Sequence of chain 2.H:
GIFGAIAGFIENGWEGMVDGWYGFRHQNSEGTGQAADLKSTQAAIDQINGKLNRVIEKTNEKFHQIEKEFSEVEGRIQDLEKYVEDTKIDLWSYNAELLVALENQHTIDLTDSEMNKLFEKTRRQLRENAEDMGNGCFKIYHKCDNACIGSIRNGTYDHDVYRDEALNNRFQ

Binding-site contacts:
Ligand atom C5 contacts residue ASN279 of chain 2.G at 3.6 Å.
Ligand atom O7 contacts residue LYS293 of chain 2.G at 4.4 Å.
Ligand atom C7 contacts residue ASN279 of chain 2.G at 3.1 Å.
Ligand atom O7 contacts residue ASN279 of chain 2.G at 3.0 Å (h-bond).
Ligand atom C7 contacts residue VAL291 of chain 2.G at 4.4 Å (hydrophobic).
Ligand atom O5 contacts residue ASN279 of chain 2.G at 2.4 Å (h-bond).
Ligand atom C6 contacts residue ASN292 of chain 2.G at 3.9 Å.
Ligand atom C6 contacts residue GLU69 of chain 2.H at 4.4 Å.
Ligand atom C2 contacts residue VAL291 of chain 2.G at 3.9 Å (hydrophobic).
Ligand atom C4 contacts residue ASN279 of chain 2.G at 4.2 Å.
Ligand atom C5 contacts residue ASN292 of chain 2.G at 3.8 Å.
Ligand atom C8 contacts residue VAL291 of chain 2.G at 4.3 Å (hydrophobic).
Ligand atom C3 contacts residue VAL291 of chain 2.G at 4.2 Å (hydrophobic).
Ligand atom C1 contacts residue ASN292 of chain 2.G at 4.1 Å.
Ligand atom O5 contacts residue ASN292 of chain 2.G at 3.7 Å.
Ligand atom N2 contacts residue ASN279 of chain 2.G at 2.9 Å (h-bond).
Ligand atom C8 contacts residue ASN279 of chain 2.G at 4.4 Å.
Ligand atom C8 contacts residue GLU69 of chain 2.H at 3.4 Å.
Ligand atom C3 contacts residue ASN279 of chain 2.G at 3.8 Å.
Ligand atom C5 contacts residue VAL291 of chain 2.G at 4.4 Å (hydrophobic).
Ligand atom C1 contacts residue ASN279 of chain 2.G at 1.4 Å.
Ligand atom C8 contacts residue SER39 of chain 2.G at 3.5 Å.
Ligand atom N2 contacts residue VAL291 of chain 2.G at 3.6 Å.
Ligand atom O5 contacts residue VAL291 of chain 2.G at 4.4 Å.
Ligand atom C1 contacts residue VAL291 of chain 2.G at 3.4 Å (hydrophobic).
Ligand atom C2 contacts residue ASN279 of chain 2.G at 2.5 Å.

Sequence of chain 2.G:
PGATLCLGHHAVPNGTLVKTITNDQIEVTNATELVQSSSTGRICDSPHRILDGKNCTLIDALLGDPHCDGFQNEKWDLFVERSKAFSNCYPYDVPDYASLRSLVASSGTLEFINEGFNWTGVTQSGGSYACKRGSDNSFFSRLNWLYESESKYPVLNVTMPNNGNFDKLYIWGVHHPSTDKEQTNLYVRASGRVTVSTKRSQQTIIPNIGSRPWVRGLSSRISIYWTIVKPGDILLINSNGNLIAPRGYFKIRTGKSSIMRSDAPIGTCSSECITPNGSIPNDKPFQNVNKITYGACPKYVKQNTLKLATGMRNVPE

The protein below binds the small molecule below.
Small molecule (SMILES): CC(=O)N[C@H]1[C@H](O[C@H]2[C@H](O)[C@@H](NC(C)=O)CO[C@@H]2CO)O[C@H](CO)[C@@H](O)[C@@H]1O